Sequence of chain 1.C:
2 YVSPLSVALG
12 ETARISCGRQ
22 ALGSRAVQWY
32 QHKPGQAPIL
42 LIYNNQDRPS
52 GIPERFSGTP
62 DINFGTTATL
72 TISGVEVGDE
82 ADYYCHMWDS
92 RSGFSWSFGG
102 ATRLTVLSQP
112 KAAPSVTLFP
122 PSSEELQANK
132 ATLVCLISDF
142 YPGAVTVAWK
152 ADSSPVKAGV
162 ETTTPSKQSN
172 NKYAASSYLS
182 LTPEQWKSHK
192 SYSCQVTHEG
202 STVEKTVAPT

Sequence of chain 1.A:
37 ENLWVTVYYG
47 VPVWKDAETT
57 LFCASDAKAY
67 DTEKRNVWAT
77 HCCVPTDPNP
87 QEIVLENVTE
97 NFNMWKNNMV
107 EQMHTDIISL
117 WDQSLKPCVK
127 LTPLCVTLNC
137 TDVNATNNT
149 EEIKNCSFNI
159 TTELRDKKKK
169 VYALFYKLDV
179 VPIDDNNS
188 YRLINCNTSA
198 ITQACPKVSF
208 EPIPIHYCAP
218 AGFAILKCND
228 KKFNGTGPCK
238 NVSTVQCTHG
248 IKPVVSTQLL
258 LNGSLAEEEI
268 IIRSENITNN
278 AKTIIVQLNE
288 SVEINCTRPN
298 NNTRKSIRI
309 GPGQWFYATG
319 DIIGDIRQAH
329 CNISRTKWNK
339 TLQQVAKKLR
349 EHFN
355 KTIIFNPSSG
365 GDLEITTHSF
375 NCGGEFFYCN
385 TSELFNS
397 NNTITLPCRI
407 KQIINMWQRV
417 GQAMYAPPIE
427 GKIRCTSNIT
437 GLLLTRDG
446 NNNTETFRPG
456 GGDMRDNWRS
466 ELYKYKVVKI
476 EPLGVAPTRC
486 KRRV

Binding-site contacts:
Ligand atom C3 contacts residue GLN47 of chain 1.C at 3.0 Å.
Ligand atom C6 contacts residue ILE104 of chain 1.D at 3.3 Å (hydrophobic).
Ligand atom O5 contacts residue ASN330 of chain 1.A at 2.6 Å (h-bond).
Ligand atom O4 contacts residue ILE63 of chain 1.C at 2.7 Å (h-bond).
Ligand atom C1 contacts residue HIS328 of chain 1.A at 3.0 Å.
Ligand atom O2 contacts residue GLN47 of chain 1.C at 2.5 Å (h-bond).
Ligand atom O4 contacts residue ARG103 of chain 1.D at 2.9 Å (salt-bridge).
Ligand atom C4 contacts residue ILE104 of chain 1.D at 3.4 Å (hydrophobic).
Ligand atom O4 contacts residue MAN1 of chain 1.Y at 3.1 Å.
Ligand atom O3 contacts residue ASP62 of chain 1.C at 3.0 Å (salt-bridge).
Ligand atom C6 contacts residue ARG103 of chain 1.D at 3.2 Å.
Ligand atom O3 contacts residue PRO61 of chain 1.C at 3.3 Å.
Ligand atom O7 contacts residue VAL107 of chain 1.D at 3.2 Å.
Ligand atom O5 contacts residue ARG103 of chain 1.D at 2.9 Å (salt-bridge).
Ligand atom C4 contacts residue GLY106 of chain 1.D at 3.4 Å.
Ligand atom C3 contacts residue ASP62 of chain 1.C at 3.3 Å.
Ligand atom O6 contacts residue ASN45 of chain 1.C at 3.2 Å (h-bond).
Ligand atom C3 contacts residue GLY106 of chain 1.D at 3.2 Å.
Ligand atom O6 contacts residue SER25 of chain 1.C at 3.0 Å (h-bond).
Ligand atom O7 contacts residue VAL108 of chain 1.D at 2.9 Å (h-bond).
Ligand atom O4 contacts residue ASN45 of chain 1.C at 3.5 Å (h-bond).
Ligand atom C5 contacts residue ASN330 of chain 1.A at 3.4 Å.
Ligand atom O3 contacts residue GLY106 of chain 1.D at 2.7 Å (h-bond).
Ligand atom C4 contacts residue GLN47 of chain 1.C at 3.2 Å.
Ligand atom C6 contacts residue ASN330 of chain 1.A at 3.1 Å.
Ligand atom C2 contacts residue ASN330 of chain 1.A at 3.3 Å.
Ligand atom C2 contacts residue GLY106 of chain 1.D at 3.2 Å.
Ligand atom O6 contacts residue ARG103 of chain 1.D at 3.0 Å (salt-bridge).
Ligand atom C1 contacts residue GLN47 of chain 1.C at 3.4 Å.
Ligand atom O6 contacts residue TYR105 of chain 1.D at 3.4 Å.
Ligand atom C5 contacts residue ILE104 of chain 1.D at 3.4 Å (hydrophobic).
Ligand atom C2 contacts residue MAN1 of chain 1.Y at 3.4 Å.
Ligand atom C1 contacts residue ASN330 of chain 1.A at 3.1 Å.
Ligand atom C2 contacts residue GLN47 of chain 1.C at 3.3 Å.
Ligand atom O4 contacts residue ILE104 of chain 1.D at 2.6 Å (h-bond).
Ligand atom O3 contacts residue GLN47 of chain 1.C at 2.4 Å (h-bond).
Ligand atom C6 contacts residue ASN45 of chain 1.C at 3.4 Å.
Ligand atom O7 contacts residue GLY106 of chain 1.D at 3.0 Å (h-bond).
Ligand atom O4 contacts residue ASP62 of chain 1.C at 3.2 Å (salt-bridge).
Ligand atom O2 contacts residue MAN1 of chain 1.Y at 2.7 Å (h-bond).

Sequence of chain 1.D:
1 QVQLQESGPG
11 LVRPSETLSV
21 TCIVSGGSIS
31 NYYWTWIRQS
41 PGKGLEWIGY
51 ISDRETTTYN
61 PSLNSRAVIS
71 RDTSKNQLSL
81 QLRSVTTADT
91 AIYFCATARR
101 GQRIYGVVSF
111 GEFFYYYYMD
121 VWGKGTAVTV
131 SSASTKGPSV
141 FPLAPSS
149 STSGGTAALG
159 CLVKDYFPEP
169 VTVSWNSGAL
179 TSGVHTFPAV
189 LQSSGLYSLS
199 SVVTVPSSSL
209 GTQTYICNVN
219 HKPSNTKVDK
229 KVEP

The small molecule below binds the protein below.
Small molecule (SMILES): CC(=O)N[C@H]1[C@H](O[C@H]2[C@H](O)[C@@H](NC(C)=O)CO[C@@H]2CO)O[C@H](CO)[C@@H](O[C@@H]2O[C@H](CO[C@H]3O[C@H](CO[C@H]4O[C@H](CO)[C@@H](O)[C@H](O)[C@@H]4O)[C@@H](O)[C@H](O)[C@@H]3O)[C@@H](O)[C@H](O[C@H]3O[C@H](CO)[C@@H](O)[C@H](O)[C@@H]3O[C@H]3O[C@H](CO)[C@@H](O)[C@H](O)[C@@H]3O[C@H]3O[C@H](CO)[C@@H](O)[C@H](O)[C@@H]3O)[C@@H]2O)[C@@H]1O